This small molecule binds to this protein.
Small molecule (SMILES): O=C(CCCCCn1ccnc1)N[C@@H](Cc1ccccc1)C(=O)O

Binding-site contacts:
Ligand atom C19 contacts residue IC61 of chain 1.F at 3.3 Å.
Ligand atom C09 contacts residue IC61 of chain 1.F at 0.7 Å.
Ligand atom C21 contacts residue LEU190 of chain 1.A at 3.5 Å (hydrophobic).
Ligand atom C14 contacts residue IC61 of chain 1.F at 0.7 Å.
Ligand atom O16 contacts residue MET356 of chain 1.A at 3.5 Å.
Ligand atom O16 contacts residue IC61 of chain 1.F at 1.2 Å (h-bond).
Ligand atom C8 contacts residue LEU439 of chain 1.A at 3.4 Å (hydrophobic).
Ligand atom C11 contacts residue IC61 of chain 1.F at 0.7 Å.
Ligand atom C09 contacts residue ALA332 of chain 1.A at 3.5 Å (hydrophobic).
Ligand atom C13 contacts residue IC61 of chain 1.F at 1.2 Å.
Ligand atom C20 contacts residue PRO27 of chain 1.A at 3.7 Å (hydrophobic).
Ligand atom C7 contacts residue IC61 of chain 1.F at 0.7 Å.
Ligand atom N2 contacts residue HOA1 of chain 1.D at 2.9 Å (h-bond).
Ligand atom O15 contacts residue IC61 of chain 1.F at 0.6 Å (h-bond).
Ligand atom N2 contacts residue ALA330 of chain 1.A at 3.6 Å.
Ligand atom C10 contacts residue IC61 of chain 1.F at 0.9 Å.
Ligand atom O16 contacts residue TYR53 of chain 1.A at 2.5 Å (h-bond).
Ligand atom O24 contacts residue ALA332 of chain 1.A at 3.5 Å.
Ligand atom O24 contacts residue IC61 of chain 1.F at 1.8 Å.
Ligand atom C3 contacts residue HOA1 of chain 1.D at 3.6 Å.
Ligand atom C23 contacts residue IC61 of chain 1.F at 3.6 Å.
Ligand atom C22 contacts residue PRO27 of chain 1.A at 3.6 Å (hydrophobic).
Ligand atom N12 contacts residue IC61 of chain 1.F at 0.4 Å.
Ligand atom C20 contacts residue IC61 of chain 1.F at 3.7 Å.
Ligand atom C14 contacts residue TYR53 of chain 1.A at 3.7 Å (hydrophobic).
Ligand atom C17 contacts residue IC61 of chain 1.F at 2.3 Å.
Ligand atom C8 contacts residue IC61 of chain 1.F at 0.9 Å.
Ligand atom C4 contacts residue IC61 of chain 1.F at 0.8 Å.
Ligand atom C6 contacts residue IC61 of chain 1.F at 1.3 Å.
Ligand atom C3 contacts residue HEM1 of chain 1.C at 3.7 Å.
Ligand atom C17 contacts residue VAL28 of chain 1.A at 3.5 Å (hydrophobic).
Ligand atom C18 contacts residue IC61 of chain 1.F at 3.1 Å.
Ligand atom C1 contacts residue HOA1 of chain 1.D at 3.7 Å.
Ligand atom N5 contacts residue IC61 of chain 1.F at 1.0 Å.
Ligand atom O24 contacts residue MET356 of chain 1.A at 3.5 Å.
Ligand atom C3 contacts residue IC61 of chain 1.F at 0.7 Å.
Ligand atom C1 contacts residue IC61 of chain 1.F at 0.5 Å.
Ligand atom N2 contacts residue IC61 of chain 1.F at 1.3 Å (h-bond).
Ligand atom C22 contacts residue MET187 of chain 1.A at 3.6 Å (hydrophobic).
Ligand atom C21 contacts residue PRO27 of chain 1.A at 3.6 Å (hydrophobic).

Sequence of chain 1.A:
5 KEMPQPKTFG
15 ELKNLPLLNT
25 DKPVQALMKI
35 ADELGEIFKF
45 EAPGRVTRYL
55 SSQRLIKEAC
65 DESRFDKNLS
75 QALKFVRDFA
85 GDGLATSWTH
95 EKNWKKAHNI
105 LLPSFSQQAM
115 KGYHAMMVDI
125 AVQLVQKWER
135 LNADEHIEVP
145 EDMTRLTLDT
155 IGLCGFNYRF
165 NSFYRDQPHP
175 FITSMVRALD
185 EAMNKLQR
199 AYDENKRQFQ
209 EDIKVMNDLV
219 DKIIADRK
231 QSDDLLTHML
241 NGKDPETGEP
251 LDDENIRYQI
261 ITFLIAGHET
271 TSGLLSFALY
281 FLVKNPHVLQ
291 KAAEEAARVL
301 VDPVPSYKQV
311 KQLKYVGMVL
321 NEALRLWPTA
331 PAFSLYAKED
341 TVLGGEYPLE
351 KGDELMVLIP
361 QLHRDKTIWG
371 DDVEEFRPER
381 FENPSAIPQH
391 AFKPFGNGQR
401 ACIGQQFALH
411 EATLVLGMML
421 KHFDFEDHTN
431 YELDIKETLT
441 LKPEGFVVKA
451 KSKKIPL